Binding-site contacts:
Ligand atom C1 contacts residue LYS240 of chain 2.A at 3.7 Å.
Ligand atom C1 contacts residue ASP204 of chain 2.A at 4.0 Å.
Ligand atom C5 contacts residue ARG274 of chain 2.A at 3.6 Å.
Ligand atom N2 contacts residue MET165 of chain 2.A at 3.8 Å.
Ligand atom N4 contacts residue ILE142 of chain 2.A at 3.7 Å.
Ligand atom N8 contacts residue LYS240 of chain 2.A at 3.8 Å.
Ligand atom C5 contacts residue ASN140 of chain 2.A at 3.8 Å.
Ligand atom C3 contacts residue ASN140 of chain 2.A at 3.4 Å.
Ligand atom C3 contacts residue ASP204 of chain 2.A at 3.1 Å.
Ligand atom N2 contacts residue ASP204 of chain 2.A at 2.8 Å (salt-bridge).
Ligand atom N11 contacts residue ILE163 of chain 2.A at 3.7 Å.
Ligand atom N12 contacts residue ARG274 of chain 2.A at 3.6 Å (salt-bridge).
Ligand atom O9 contacts residue PHE209 of chain 2.A at 3.3 Å.
Ligand atom O9 contacts residue SO41 of chain 2.E at 4.1 Å.
Ligand atom O7 contacts residue PHE209 of chain 2.A at 3.9 Å.
Ligand atom O10 contacts residue PHE209 of chain 2.A at 3.7 Å.
Ligand atom C3 contacts residue ARG274 of chain 2.A at 3.9 Å.
Ligand atom N4 contacts residue ARG274 of chain 2.A at 3.9 Å.
Ligand atom O7 contacts residue LYS240 of chain 2.A at 2.6 Å (salt-bridge).
Ligand atom C6 contacts residue ARG274 of chain 2.A at 3.3 Å.
Ligand atom N8 contacts residue PHE209 of chain 2.A at 3.6 Å.
Ligand atom O10 contacts residue ARG274 of chain 2.A at 3.4 Å (salt-bridge).
Ligand atom C1 contacts residue ARG274 of chain 2.A at 4.0 Å.
Ligand atom O9 contacts residue ARG274 of chain 2.A at 3.5 Å (salt-bridge).
Ligand atom N11 contacts residue ASP204 of chain 2.A at 2.7 Å (salt-bridge).
Ligand atom N11 contacts residue ASN140 of chain 2.A at 2.6 Å (h-bond).
Ligand atom C1 contacts residue PHE209 of chain 2.A at 4.1 Å (hydrophobic).
Ligand atom C5 contacts residue ILE142 of chain 2.A at 3.5 Å (hydrophobic).
Ligand atom O9 contacts residue LYS240 of chain 2.A at 2.7 Å (salt-bridge).
Ligand atom N11 contacts residue LEU234 of chain 2.A at 3.4 Å.
Ligand atom C1 contacts residue MET165 of chain 2.A at 3.9 Å (hydrophobic).
Ligand atom C6 contacts residue PHE209 of chain 2.A at 3.9 Å (hydrophobic).
Ligand atom N8 contacts residue ARG274 of chain 2.A at 3.2 Å (salt-bridge).
Ligand atom N12 contacts residue ILE142 of chain 2.A at 3.2 Å.
Ligand atom O10 contacts residue SO41 of chain 2.E at 3.9 Å.
Ligand atom N2 contacts residue ARG274 of chain 2.A at 3.9 Å.
Ligand atom N4 contacts residue ASN140 of chain 2.A at 2.9 Å (h-bond).
Ligand atom N12 contacts residue ASP121 of chain 2.A at 3.1 Å (salt-bridge).
Ligand atom N12 contacts residue ASN140 of chain 2.A at 4.0 Å.
Ligand atom O7 contacts residue GLY236 of chain 2.A at 3.2 Å (h-bond).

Sequence of chain 2.A:
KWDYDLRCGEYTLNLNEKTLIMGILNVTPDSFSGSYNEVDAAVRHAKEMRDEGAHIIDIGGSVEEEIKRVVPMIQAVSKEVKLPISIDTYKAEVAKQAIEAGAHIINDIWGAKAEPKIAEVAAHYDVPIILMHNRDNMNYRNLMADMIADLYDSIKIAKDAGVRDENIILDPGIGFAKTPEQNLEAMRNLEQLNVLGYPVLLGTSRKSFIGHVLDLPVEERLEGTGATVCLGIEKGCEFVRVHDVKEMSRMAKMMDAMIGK

A protein and the small-molecule ligand that binds it are described below.
Small molecule (SMILES): Nc1nc(N)c([N+](=O)[O-])c(=O)[nH]1